A small-molecule ligand and the protein it binds are described below.
Small molecule (SMILES): CSCC[C@H](NC(=O)[C@H](CCCCN)NC(=O)[C@H](CO)NC(=O)CN)C(=O)N[C@@H](CCC(=O)O)C(=O)N[C@@H](CCC(=O)O)C(=O)N[C@H](C(=O)N[C@@H](CC(=O)O)C(=O)O)C(C)C

Sequence of chain 1.B:
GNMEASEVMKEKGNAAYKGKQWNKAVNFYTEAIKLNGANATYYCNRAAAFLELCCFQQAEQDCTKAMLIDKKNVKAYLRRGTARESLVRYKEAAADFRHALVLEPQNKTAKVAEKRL

Binding-site contacts:
Ligand atom O contacts residue LYS75 of chain 1.B at 2.7 Å (salt-bridge).
Ligand atom CG contacts residue LYS75 of chain 1.B at 3.7 Å.
Ligand atom C contacts residue LYS75 of chain 1.B at 3.7 Å.
Ligand atom OD1 contacts residue LYS75 of chain 1.B at 2.8 Å (salt-bridge).
Ligand atom CG1 contacts residue TYR29 of chain 1.B at 3.5 Å (hydrophobic).
Ligand atom CB contacts residue TYR29 of chain 1.B at 3.6 Å (hydrophobic).
Ligand atom O contacts residue TYR17 of chain 1.B at 3.0 Å (h-bond).
Ligand atom CB contacts residue GLU104 of chain 1.B at 3.4 Å.
Ligand atom CA contacts residue GLU104 of chain 1.B at 3.5 Å.
Ligand atom C contacts residue TYR17 of chain 1.B at 3.8 Å (hydrophobic).
Ligand atom CA contacts residue ASN45 of chain 1.B at 3.7 Å.
Ligand atom CG2 contacts residue ASN14 of chain 1.B at 3.6 Å.
Ligand atom C contacts residue ASN45 of chain 1.B at 3.8 Å.
Ligand atom OXT contacts residue ASN14 of chain 1.B at 3.7 Å.
Ligand atom C contacts residue ARG79 of chain 1.B at 3.6 Å.
Ligand atom O contacts residue LYS75 of chain 1.B at 2.8 Å (salt-bridge).
Ligand atom SD contacts residue THR82 of chain 1.B at 3.5 Å (h-bond).
Ligand atom C contacts residue ASN14 of chain 1.B at 3.6 Å.
Ligand atom N contacts residue ASN45 of chain 1.B at 3.2 Å (h-bond).
Ligand atom CB contacts residue THR41 of chain 1.B at 3.8 Å.
Ligand atom C contacts residue LYS75 of chain 1.B at 3.7 Å.
Ligand atom O contacts residue ASN107 of chain 1.B at 3.3 Å (h-bond).
Ligand atom SD contacts residue LEU78 of chain 1.B at 3.8 Å.
Ligand atom CG1 contacts residue TYR17 of chain 1.B at 3.6 Å (hydrophobic).
Ligand atom O contacts residue ARG79 of chain 1.B at 2.8 Å (salt-bridge).
Ligand atom CB contacts residue ASN45 of chain 1.B at 3.6 Å.
Ligand atom O contacts residue LYS10 of chain 1.B at 3.6 Å.
Ligand atom N contacts residue LYS75 of chain 1.B at 3.6 Å.
Ligand atom N contacts residue GLU104 of chain 1.B at 2.9 Å (salt-bridge).
Ligand atom CG contacts residue LEU78 of chain 1.B at 3.8 Å (hydrophobic).
Ligand atom C contacts residue GLU104 of chain 1.B at 3.6 Å.
Ligand atom CG2 contacts residue TYR17 of chain 1.B at 3.8 Å (hydrophobic).
Ligand atom OG contacts residue GLU104 of chain 1.B at 3.1 Å (salt-bridge).
Ligand atom C contacts residue ARG79 of chain 1.B at 3.8 Å.
Ligand atom CA contacts residue GLU104 of chain 1.B at 3.8 Å.
Ligand atom CG2 contacts residue TYR29 of chain 1.B at 3.5 Å (hydrophobic).
Ligand atom O contacts residue ASN45 of chain 1.B at 2.8 Å (h-bond).
Ligand atom CE contacts residue THR82 of chain 1.B at 3.7 Å.
Ligand atom O contacts residue ARG79 of chain 1.B at 2.7 Å (salt-bridge).
Ligand atom O contacts residue ASN14 of chain 1.B at 3.0 Å (h-bond).